Sequence of chain 2.E:
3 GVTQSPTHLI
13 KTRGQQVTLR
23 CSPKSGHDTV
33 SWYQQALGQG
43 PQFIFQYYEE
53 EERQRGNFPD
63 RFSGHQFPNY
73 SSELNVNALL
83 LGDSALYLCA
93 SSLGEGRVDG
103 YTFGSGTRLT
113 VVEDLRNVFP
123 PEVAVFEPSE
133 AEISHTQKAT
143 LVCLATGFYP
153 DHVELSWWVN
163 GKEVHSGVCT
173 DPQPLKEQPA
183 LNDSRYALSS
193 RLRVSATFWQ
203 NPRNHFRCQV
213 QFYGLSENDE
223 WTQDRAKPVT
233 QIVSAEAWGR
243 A

A protein and the small-molecule ligand that binds it are described below.
Small molecule (SMILES): CC(C)[C@H](NC(=O)CNC(=O)[C@H](CC(=O)O)NC(=O)[C@H](C)NC(=O)CN)C(=O)NCC(=O)N[C@@H](CCCCN)C(=O)N[C@@H](CO)C(=O)N[C@@H](C)C(=O)O

Sequence of chain 2.D:
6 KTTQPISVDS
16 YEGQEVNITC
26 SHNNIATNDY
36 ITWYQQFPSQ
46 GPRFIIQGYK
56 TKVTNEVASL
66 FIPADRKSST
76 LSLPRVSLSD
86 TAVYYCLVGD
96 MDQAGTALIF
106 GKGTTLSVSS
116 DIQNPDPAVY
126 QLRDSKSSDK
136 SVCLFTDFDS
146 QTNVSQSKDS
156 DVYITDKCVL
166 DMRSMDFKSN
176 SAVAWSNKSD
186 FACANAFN

Sequence of chain 1.A:
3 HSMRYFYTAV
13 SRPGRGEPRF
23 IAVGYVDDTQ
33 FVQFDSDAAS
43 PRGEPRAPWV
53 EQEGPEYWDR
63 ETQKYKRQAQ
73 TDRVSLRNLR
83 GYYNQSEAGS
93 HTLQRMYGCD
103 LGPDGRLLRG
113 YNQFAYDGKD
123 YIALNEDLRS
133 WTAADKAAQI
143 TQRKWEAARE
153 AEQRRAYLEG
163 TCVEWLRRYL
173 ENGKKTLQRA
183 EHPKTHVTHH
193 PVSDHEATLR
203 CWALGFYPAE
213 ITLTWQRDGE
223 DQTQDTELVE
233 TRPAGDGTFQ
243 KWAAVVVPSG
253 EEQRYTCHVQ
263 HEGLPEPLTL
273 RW

Binding-site contacts:
Ligand atom CG contacts residue TYR159 of chain 1.A at 3.4 Å (hydrophobic).
Ligand atom CD contacts residue TYR50 of chain 2.E at 3.3 Å (hydrophobic).
Ligand atom OG contacts residue SER77 of chain 1.A at 3.1 Å (h-bond).
Ligand atom NZ contacts residue TYR50 of chain 2.E at 2.9 Å (h-bond).
Ligand atom O contacts residue TYR7 of chain 1.A at 3.3 Å.
Ligand atom NZ contacts residue GLU51 of chain 2.E at 2.8 Å (salt-bridge).
Ligand atom N contacts residue SER77 of chain 1.A at 3.2 Å (h-bond).
Ligand atom OD1 contacts residue ARG156 of chain 1.A at 3.4 Å (salt-bridge).
Ligand atom O contacts residue TRP147 of chain 1.A at 3.0 Å (h-bond).
Ligand atom OXT contacts residue ASN80 of chain 1.A at 2.6 Å (h-bond).
Ligand atom CA contacts residue TRP167 of chain 1.A at 3.5 Å (hydrophobic).
Ligand atom CG2 contacts residue ARG69 of chain 1.A at 3.4 Å.
Ligand atom OD1 contacts residue TYR159 of chain 1.A at 3.2 Å.
Ligand atom O contacts residue ARG156 of chain 1.A at 3.3 Å (salt-bridge).
Ligand atom O contacts residue LYS146 of chain 1.A at 3.4 Å.
Ligand atom OD2 contacts residue ARG156 of chain 1.A at 2.6 Å (salt-bridge).
Ligand atom CB contacts residue GLU152 of chain 1.A at 3.4 Å.
Ligand atom O contacts residue THR143 of chain 1.A at 2.8 Å (h-bond).
Ligand atom N contacts residue GLU152 of chain 1.A at 2.6 Å (salt-bridge).
Ligand atom N contacts residue TYR99 of chain 1.A at 2.7 Å (h-bond).
Ligand atom C contacts residue TYR7 of chain 1.A at 3.2 Å (hydrophobic).
Ligand atom O contacts residue LYS66 of chain 1.A at 2.7 Å (salt-bridge).
Ligand atom O contacts residue TYR159 of chain 1.A at 2.5 Å (h-bond).
Ligand atom N contacts residue TYR7 of chain 1.A at 3.3 Å (h-bond).
Ligand atom CA contacts residue GLU152 of chain 1.A at 3.3 Å.
Ligand atom C contacts residue TYR99 of chain 1.A at 3.5 Å (hydrophobic).
Ligand atom N contacts residue TYR7 of chain 1.A at 3.3 Å (h-bond).
Ligand atom N contacts residue TRP167 of chain 1.A at 3.4 Å.
Ligand atom O contacts residue GLN98 of chain 2.D at 3.1 Å.
Ligand atom CA contacts residue GLN98 of chain 2.D at 3.4 Å.
Ligand atom CG1 contacts residue GLN70 of chain 1.A at 3.3 Å.
Ligand atom CA contacts residue GLU63 of chain 1.A at 3.4 Å.
Ligand atom OG contacts residue VAL76 of chain 1.A at 3.4 Å.
Ligand atom C contacts residue GLU152 of chain 1.A at 3.5 Å.
Ligand atom O contacts residue TRP147 of chain 1.A at 3.3 Å (h-bond).
Ligand atom N contacts residue GLU63 of chain 1.A at 2.8 Å (salt-bridge).
Ligand atom CB contacts residue TYR99 of chain 1.A at 3.5 Å (hydrophobic).
Ligand atom O contacts residue TYR84 of chain 1.A at 3.3 Å (h-bond).
Ligand atom CA contacts residue TYR99 of chain 1.A at 3.4 Å (hydrophobic).
Ligand atom N contacts residue TYR171 of chain 1.A at 2.6 Å (h-bond).